Binding-site contacts:
Ligand atom N5 contacts residue TYR176 of chain 1.C at 4.0 Å.
Ligand atom C5 contacts residue PHE186 of chain 1.C at 3.4 Å (hydrophobic).
Ligand atom C10 contacts residue TYR178 of chain 1.C at 3.4 Å (hydrophobic).
Ligand atom C7 contacts residue ZN1 of chain 1.O at 3.4 Å.
Ligand atom C6 contacts residue TYR133 of chain 1.C at 3.7 Å (hydrophobic).
Ligand atom N2 contacts residue TYR178 of chain 1.C at 3.7 Å.
Ligand atom N contacts residue ZN1 of chain 1.O at 2.2 Å.
Ligand atom C9 contacts residue TYR178 of chain 1.C at 3.5 Å (hydrophobic).
Ligand atom C2 contacts residue ZN1 of chain 1.O at 3.0 Å.
Ligand atom N contacts residue HIS277 of chain 1.C at 3.5 Å (h-bond).
Ligand atom O contacts residue LYS207 of chain 1.C at 2.8 Å (salt-bridge).
Ligand atom N contacts residue HIS189 of chain 1.C at 3.5 Å (h-bond).
Ligand atom C7 contacts residue GLU191 of chain 1.C at 3.5 Å.
Ligand atom O contacts residue PHE186 of chain 1.C at 3.4 Å.
Ligand atom C6 contacts residue TYR178 of chain 1.C at 3.3 Å (hydrophobic).
Ligand atom N4 contacts residue GLU191 of chain 1.C at 3.3 Å (salt-bridge).
Ligand atom C5 contacts residue LYS207 of chain 1.C at 3.9 Å.
Ligand atom C1 contacts residue TRP209 of chain 1.C at 3.6 Å (hydrophobic).
Ligand atom C5 contacts residue TYR133 of chain 1.C at 3.6 Å (hydrophobic).
Ligand atom C12 contacts residue TYR176 of chain 1.C at 3.6 Å (hydrophobic).
Ligand atom N4 contacts residue HIS189 of chain 1.C at 3.0 Å (h-bond).
Ligand atom N3 contacts residue HIS189 of chain 1.C at 3.5 Å (h-bond).
Ligand atom N4 contacts residue ZN1 of chain 1.O at 2.2 Å.
Ligand atom N1 contacts residue PHE186 of chain 1.C at 4.0 Å.
Ligand atom N3 contacts residue ZN1 of chain 1.O at 3.0 Å.
Ligand atom C13 contacts residue ASP136 of chain 1.C at 3.5 Å.
Ligand atom C contacts residue TRP209 of chain 1.C at 3.7 Å (hydrophobic).
Ligand atom C7 contacts residue HIS189 of chain 1.C at 3.8 Å.
Ligand atom C1 contacts residue PHE186 of chain 1.C at 3.9 Å (hydrophobic).
Ligand atom C4 contacts residue PHE186 of chain 1.C at 3.7 Å (hydrophobic).
Ligand atom C1 contacts residue HIS277 of chain 1.C at 3.7 Å.
Ligand atom C2 contacts residue HIS189 of chain 1.C at 3.7 Å.
Ligand atom N1 contacts residue TYR133 of chain 1.C at 2.8 Å (h-bond).
Ligand atom C6 contacts residue PHE186 of chain 1.C at 4.0 Å (hydrophobic).
Ligand atom C1 contacts residue ZN1 of chain 1.O at 3.2 Å.
Ligand atom N1 contacts residue TYR178 of chain 1.C at 3.7 Å.
Ligand atom C3 contacts residue PHE186 of chain 1.C at 4.0 Å (hydrophobic).
Ligand atom C contacts residue PHE186 of chain 1.C at 3.7 Å (hydrophobic).
Ligand atom C8 contacts residue TYR178 of chain 1.C at 3.8 Å (hydrophobic).
Ligand atom O contacts residue TYR133 of chain 1.C at 3.5 Å (h-bond).

This small molecule binds to this protein.
Small molecule (SMILES): O=c1[nH]cnc2c(-n3cc(C4CCN(C5CCCC5)CC4)cn3)nccc12

Sequence of chain 1.C:
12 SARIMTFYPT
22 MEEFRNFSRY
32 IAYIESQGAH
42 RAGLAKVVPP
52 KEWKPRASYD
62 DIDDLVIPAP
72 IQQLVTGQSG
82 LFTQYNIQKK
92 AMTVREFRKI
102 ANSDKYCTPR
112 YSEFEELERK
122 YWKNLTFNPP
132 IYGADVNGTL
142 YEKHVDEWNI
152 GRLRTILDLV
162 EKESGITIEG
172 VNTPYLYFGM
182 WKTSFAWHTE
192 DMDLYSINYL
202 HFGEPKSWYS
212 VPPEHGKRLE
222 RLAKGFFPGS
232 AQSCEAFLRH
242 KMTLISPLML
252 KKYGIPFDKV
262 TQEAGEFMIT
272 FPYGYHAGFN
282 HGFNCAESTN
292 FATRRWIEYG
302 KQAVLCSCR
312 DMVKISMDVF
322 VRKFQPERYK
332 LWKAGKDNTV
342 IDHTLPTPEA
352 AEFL